Binding-site contacts:
Ligand atom N3 contacts residue GLY639 of chain 3.I at 4.2 Å.
Ligand atom C6 contacts residue GLY639 of chain 3.I at 3.7 Å.
Ligand atom N6 contacts residue GLY639 of chain 3.I at 3.5 Å (h-bond).
Ligand atom N1 contacts residue GLY639 of chain 3.I at 3.0 Å (h-bond).
Ligand atom N1 contacts residue PHE638 of chain 3.I at 4.1 Å.
Ligand atom C5 contacts residue PRO420 of chain 3.I at 4.5 Å (hydrophobic).
Ligand atom N6 contacts residue SER632 of chain 3.I at 3.6 Å.
Ligand atom C6 contacts residue SER632 of chain 3.I at 4.0 Å.
Ligand atom N7 contacts residue HIS630 of chain 3.I at 3.7 Å.
Ligand atom N9 contacts residue HIS630 of chain 3.I at 4.4 Å.
Ligand atom N1 contacts residue PRO631 of chain 3.I at 4.2 Å.
Ligand atom C2 contacts residue GLY639 of chain 3.I at 2.9 Å.
Ligand atom N6 contacts residue PHE638 of chain 3.I at 3.7 Å.
Ligand atom C2 contacts residue ILE622 of chain 3.I at 4.3 Å (hydrophobic).
Ligand atom N6 contacts residue GLY637 of chain 3.I at 3.4 Å (h-bond).
Ligand atom C5 contacts residue SER632 of chain 3.I at 3.9 Å.
Ligand atom C8 contacts residue HIS630 of chain 3.I at 3.3 Å.
Ligand atom C4 contacts residue PRO631 of chain 3.I at 4.2 Å (hydrophobic).
Ligand atom N3 contacts residue PRO631 of chain 3.I at 4.1 Å.
Ligand atom N6 contacts residue PRO633 of chain 3.I at 4.4 Å.
Ligand atom N7 contacts residue ASP609 of chain 3.I at 4.0 Å.
Ligand atom C2 contacts residue PRO631 of chain 3.I at 4.2 Å (hydrophobic).
Ligand atom N9 contacts residue PRO631 of chain 3.I at 3.9 Å.
Ligand atom C6 contacts residue PRO631 of chain 3.I at 4.3 Å (hydrophobic).
Ligand atom C5 contacts residue PRO631 of chain 3.I at 4.4 Å (hydrophobic).
Ligand atom N7 contacts residue SER632 of chain 3.I at 3.7 Å.

Sequence of chain 3.I:
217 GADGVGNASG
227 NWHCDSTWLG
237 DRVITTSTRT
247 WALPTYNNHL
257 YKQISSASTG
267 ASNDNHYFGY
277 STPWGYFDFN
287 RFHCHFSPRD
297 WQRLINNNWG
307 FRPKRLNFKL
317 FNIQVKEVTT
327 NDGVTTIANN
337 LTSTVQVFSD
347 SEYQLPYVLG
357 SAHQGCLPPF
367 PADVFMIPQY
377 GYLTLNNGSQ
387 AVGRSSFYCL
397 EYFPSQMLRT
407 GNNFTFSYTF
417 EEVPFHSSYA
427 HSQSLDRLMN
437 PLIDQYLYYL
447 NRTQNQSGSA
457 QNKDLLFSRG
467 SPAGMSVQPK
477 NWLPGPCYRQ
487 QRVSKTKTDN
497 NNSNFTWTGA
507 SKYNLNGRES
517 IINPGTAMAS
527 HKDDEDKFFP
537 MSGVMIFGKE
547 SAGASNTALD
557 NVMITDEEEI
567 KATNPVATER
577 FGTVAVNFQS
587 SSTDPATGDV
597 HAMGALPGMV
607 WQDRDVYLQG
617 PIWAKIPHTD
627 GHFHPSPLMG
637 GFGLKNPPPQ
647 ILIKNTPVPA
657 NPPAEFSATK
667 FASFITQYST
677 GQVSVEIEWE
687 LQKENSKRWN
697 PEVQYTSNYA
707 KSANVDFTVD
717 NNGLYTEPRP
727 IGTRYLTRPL

A protein and the small-molecule ligand that binds it are described below.
Small molecule (SMILES): Nc1ncnc2[nH]cnc12